This small molecule binds to this protein.
Small molecule (SMILES): O=P(O)(O)OC[C@H]1O[C@](O)(CO)[C@@H](O)[C@@H]1O

Sequence of chain 1.B:
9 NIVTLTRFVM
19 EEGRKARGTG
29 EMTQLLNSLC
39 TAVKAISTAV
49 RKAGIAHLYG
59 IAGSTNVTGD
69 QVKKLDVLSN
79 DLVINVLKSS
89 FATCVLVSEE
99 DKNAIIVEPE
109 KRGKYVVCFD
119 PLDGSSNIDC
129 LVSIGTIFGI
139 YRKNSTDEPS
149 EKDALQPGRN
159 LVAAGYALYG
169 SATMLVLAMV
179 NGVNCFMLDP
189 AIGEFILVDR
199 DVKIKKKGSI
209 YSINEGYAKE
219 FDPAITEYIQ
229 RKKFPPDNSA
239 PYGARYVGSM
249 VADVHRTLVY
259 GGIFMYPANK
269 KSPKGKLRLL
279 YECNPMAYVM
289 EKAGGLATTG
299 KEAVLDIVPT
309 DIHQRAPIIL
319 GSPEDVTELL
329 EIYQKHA

Binding-site contacts:
Ligand atom C3 contacts residue MET248 of chain 1.B at 3.7 Å (hydrophobic).
Ligand atom O1 contacts residue LYS274 of chain 1.B at 3.2 Å.
Ligand atom C3 contacts residue ASP121 of chain 1.B at 3.8 Å.
Ligand atom C5 contacts residue GLY246 of chain 1.B at 3.8 Å.
Ligand atom O3P contacts residue ASN212 of chain 1.B at 3.7 Å.
Ligand atom C4 contacts residue GLY246 of chain 1.B at 3.0 Å.
Ligand atom O3 contacts residue SER247 of chain 1.B at 3.7 Å.
Ligand atom O3P contacts residue TYR264 of chain 1.B at 2.5 Å (h-bond).
Ligand atom O1P contacts residue TYR244 of chain 1.B at 2.8 Å (h-bond).
Ligand atom C1 contacts residue PO41 of chain 1.I at 3.4 Å.
Ligand atom C6 contacts residue ARG243 of chain 1.A at 3.9 Å.
Ligand atom O6 contacts residue LYS274 of chain 1.B at 3.3 Å (salt-bridge).
Ligand atom C6 contacts residue TYR244 of chain 1.B at 4.0 Å (hydrophobic).
Ligand atom O2 contacts residue PO41 of chain 1.I at 2.9 Å (h-bond).
Ligand atom O5 contacts residue LYS274 of chain 1.B at 3.4 Å (salt-bridge).
Ligand atom P contacts residue TYR264 of chain 1.B at 3.7 Å.
Ligand atom O2 contacts residue GLY122 of chain 1.B at 3.9 Å.
Ligand atom O3 contacts residue GLY122 of chain 1.B at 3.6 Å.
Ligand atom O3 contacts residue GLY246 of chain 1.B at 3.9 Å.
Ligand atom O3P contacts residue TYR215 of chain 1.B at 2.7 Å (h-bond).
Ligand atom P contacts residue ASN212 of chain 1.B at 3.6 Å.
Ligand atom O3 contacts residue ASP121 of chain 1.B at 2.9 Å (salt-bridge).
Ligand atom O3 contacts residue PO41 of chain 1.I at 4.0 Å.
Ligand atom C4 contacts residue MET248 of chain 1.B at 3.7 Å (hydrophobic).
Ligand atom O6 contacts residue TYR264 of chain 1.B at 3.6 Å.
Ligand atom O1P contacts residue ASN212 of chain 1.B at 2.9 Å (h-bond).
Ligand atom O2P contacts residue ARG243 of chain 1.A at 2.9 Å (salt-bridge).
Ligand atom O3 contacts residue MET248 of chain 1.B at 3.0 Å (h-bond).
Ligand atom C3 contacts residue GLY246 of chain 1.B at 4.0 Å.
Ligand atom O4 contacts residue GLY246 of chain 1.B at 3.8 Å.
Ligand atom O2 contacts residue SER123 of chain 1.B at 3.8 Å.
Ligand atom C1 contacts residue GLU280 of chain 1.B at 3.5 Å.
Ligand atom O4 contacts residue MET248 of chain 1.B at 3.3 Å (h-bond).
Ligand atom O1P contacts residue ARG243 of chain 1.A at 3.4 Å (salt-bridge).
Ligand atom P contacts residue ARG243 of chain 1.A at 3.8 Å.
Ligand atom O1 contacts residue ARG276 of chain 1.B at 3.5 Å (salt-bridge).
Ligand atom C1 contacts residue ARG276 of chain 1.B at 3.8 Å.
Ligand atom C2 contacts residue PO41 of chain 1.I at 3.7 Å.
Ligand atom O1 contacts residue PO41 of chain 1.I at 2.9 Å (h-bond).
Ligand atom C6 contacts residue GLY246 of chain 1.B at 3.5 Å.

Sequence of chain 1.A:
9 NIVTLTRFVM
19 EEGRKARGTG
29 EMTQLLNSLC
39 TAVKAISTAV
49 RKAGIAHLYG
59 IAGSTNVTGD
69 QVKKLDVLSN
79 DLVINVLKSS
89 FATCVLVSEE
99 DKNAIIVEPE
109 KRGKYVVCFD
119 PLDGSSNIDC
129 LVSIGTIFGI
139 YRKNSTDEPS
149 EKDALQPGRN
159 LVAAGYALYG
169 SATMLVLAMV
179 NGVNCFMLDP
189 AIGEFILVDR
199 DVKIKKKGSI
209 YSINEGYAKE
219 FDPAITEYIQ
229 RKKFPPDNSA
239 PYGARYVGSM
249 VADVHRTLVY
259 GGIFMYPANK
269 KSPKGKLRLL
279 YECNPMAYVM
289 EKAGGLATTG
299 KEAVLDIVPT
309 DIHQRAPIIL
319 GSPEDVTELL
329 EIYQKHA